Sequence of chain 1.B:
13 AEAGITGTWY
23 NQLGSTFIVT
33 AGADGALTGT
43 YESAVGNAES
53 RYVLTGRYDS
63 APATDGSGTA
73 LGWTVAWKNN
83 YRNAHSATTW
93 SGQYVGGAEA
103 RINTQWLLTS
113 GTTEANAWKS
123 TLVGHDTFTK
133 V

Binding-site contacts:
Ligand atom N1 contacts residue SER27 of chain 1.B at 3.9 Å.
Ligand atom N1 contacts residue SER45 of chain 1.B at 2.7 Å (h-bond).
Ligand atom O1' contacts residue TRP79 of chain 1.B at 3.6 Å.
Ligand atom N2 contacts residue TRP92 of chain 1.B at 4.0 Å.
Ligand atom C3 contacts residue LEU25 of chain 1.B at 4.0 Å (hydrophobic).
Ligand atom N2' contacts residue TRP108 of chain 1.B at 3.5 Å.
Ligand atom C3 contacts residue TRP120 of chain 2.A at 4.2 Å (hydrophobic).
Ligand atom C1 contacts residue ASN23 of chain 1.B at 3.6 Å.
Ligand atom O1' contacts residue LEU110 of chain 1.B at 3.7 Å.
Ligand atom O1' contacts residue THR90 of chain 1.B at 2.6 Å (h-bond).
Ligand atom C1 contacts residue SER27 of chain 1.B at 3.6 Å.
Ligand atom C1' contacts residue TRP79 of chain 1.B at 4.0 Å (hydrophobic).
Ligand atom N2 contacts residue TYR43 of chain 1.B at 3.8 Å.
Ligand atom O1 contacts residue SER45 of chain 1.B at 3.8 Å.
Ligand atom C2 contacts residue LEU25 of chain 1.B at 4.1 Å (hydrophobic).
Ligand atom C1 contacts residue TYR43 of chain 1.B at 3.4 Å (hydrophobic).
Ligand atom N1' contacts residue TRP120 of chain 2.A at 3.7 Å.
Ligand atom C3 contacts residue ASP128 of chain 1.B at 3.9 Å.
Ligand atom N2 contacts residue ASP128 of chain 1.B at 2.9 Å (salt-bridge).
Ligand atom N2 contacts residue LEU25 of chain 1.B at 3.8 Å.
Ligand atom N2 contacts residue ASN23 of chain 1.B at 3.9 Å.
Ligand atom O1 contacts residue LEU25 of chain 1.B at 3.7 Å.
Ligand atom C1 contacts residue ASP128 of chain 1.B at 3.7 Å.
Ligand atom C1' contacts residue TRP120 of chain 2.A at 4.2 Å (hydrophobic).
Ligand atom N1 contacts residue VAL47 of chain 1.B at 3.4 Å.
Ligand atom C1 contacts residue SER45 of chain 1.B at 3.6 Å.
Ligand atom N1' contacts residue TRP79 of chain 1.B at 4.0 Å.
Ligand atom O1 contacts residue ASN23 of chain 1.B at 2.8 Å (h-bond).
Ligand atom O1 contacts residue TYR43 of chain 1.B at 2.7 Å (h-bond).
Ligand atom C3 contacts residue TRP108 of chain 1.B at 3.8 Å (hydrophobic).
Ligand atom C2 contacts residue SER45 of chain 1.B at 3.7 Å.
Ligand atom N1 contacts residue LEU25 of chain 1.B at 3.8 Å.
Ligand atom C2 contacts residue VAL47 of chain 1.B at 3.5 Å (hydrophobic).
Ligand atom N2' contacts residue THR90 of chain 1.B at 4.1 Å.
Ligand atom N1' contacts residue SER45 of chain 1.B at 4.1 Å.
Ligand atom C1' contacts residue THR90 of chain 1.B at 3.8 Å.
Ligand atom O1 contacts residue ASP128 of chain 1.B at 3.8 Å.
Ligand atom C2 contacts residue TRP120 of chain 2.A at 3.8 Å (hydrophobic).
Ligand atom C1 contacts residue LEU25 of chain 1.B at 3.5 Å (hydrophobic).
Ligand atom O1 contacts residue SER27 of chain 1.B at 2.7 Å (h-bond).

The protein below binds the small molecule below.
Small molecule (SMILES): O=C1NC2NC(=O)NC2N1

Sequence of chain 2.A:
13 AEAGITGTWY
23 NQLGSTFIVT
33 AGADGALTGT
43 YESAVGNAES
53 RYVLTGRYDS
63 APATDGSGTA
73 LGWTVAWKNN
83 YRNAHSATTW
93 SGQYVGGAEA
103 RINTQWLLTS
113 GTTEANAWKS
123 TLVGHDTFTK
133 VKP